Sequence of chain 1.E:
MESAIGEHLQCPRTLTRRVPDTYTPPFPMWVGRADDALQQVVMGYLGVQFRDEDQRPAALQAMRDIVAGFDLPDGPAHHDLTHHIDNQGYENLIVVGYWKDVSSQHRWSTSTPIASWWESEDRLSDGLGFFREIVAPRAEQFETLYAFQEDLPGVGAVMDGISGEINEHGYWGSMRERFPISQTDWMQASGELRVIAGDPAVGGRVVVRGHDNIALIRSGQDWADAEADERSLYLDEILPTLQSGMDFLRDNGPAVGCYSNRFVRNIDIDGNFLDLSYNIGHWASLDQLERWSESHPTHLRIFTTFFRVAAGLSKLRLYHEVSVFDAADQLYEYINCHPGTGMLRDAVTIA

This small molecule binds to this protein.
Small molecule (SMILES): CCC/C=N\O

Binding-site contacts:
Ligand atom C4 contacts residue LEU165 of chain 1.E at 3.7 Å (hydrophobic).
Ligand atom C2 contacts residue TYR339 of chain 1.E at 3.5 Å (hydrophobic).
Ligand atom C1 contacts residue HIS340 of chain 1.E at 4.0 Å.
Ligand atom O1 contacts residue HEM1 of chain 1.Q at 2.7 Å (h-bond).
Ligand atom C3 contacts residue LEU338 of chain 1.E at 4.1 Å (hydrophobic).
Ligand atom C1 contacts residue SER239 of chain 1.E at 3.8 Å.
Ligand atom C2 contacts residue HIS340 of chain 1.E at 3.6 Å.
Ligand atom N1 contacts residue HIS319 of chain 1.E at 3.9 Å.
Ligand atom C3 contacts residue TYR339 of chain 1.E at 3.8 Å (hydrophobic).
Ligand atom C2 contacts residue HEM1 of chain 1.Q at 4.4 Å.
Ligand atom O1 contacts residue HIS340 of chain 1.E at 2.8 Å (h-bond).
Ligand atom O1 contacts residue SER239 of chain 1.E at 2.7 Å (h-bond).
Ligand atom N1 contacts residue SER239 of chain 1.E at 3.4 Å (h-bond).
Ligand atom C4 contacts residue HEM1 of chain 1.Q at 4.0 Å.
Ligand atom N1 contacts residue HIS340 of chain 1.E at 3.7 Å.
Ligand atom C3 contacts residue HIS340 of chain 1.E at 4.2 Å.
Ligand atom O1 contacts residue ILE237 of chain 1.E at 4.1 Å.
Ligand atom C2 contacts residue SER239 of chain 1.E at 3.8 Å.
Ligand atom C1 contacts residue HEM1 of chain 1.Q at 2.9 Å.
Ligand atom N1 contacts residue HEM1 of chain 1.Q at 2.0 Å.
Ligand atom C4 contacts residue MET49 of chain 1.E at 3.6 Å (hydrophobic).